Binding-site contacts:
Ligand atom C2 contacts residue ALA504 of chain 1.E at 4.1 Å (hydrophobic).
Ligand atom C3 contacts residue TYR156 of chain 1.E at 3.5 Å (hydrophobic).
Ligand atom C3 contacts residue LEU501 of chain 1.E at 4.2 Å (hydrophobic).
Ligand atom C19 contacts residue THR160 of chain 1.E at 4.2 Å.
Ligand atom C1 contacts residue ILE505 of chain 1.E at 4.0 Å (hydrophobic).
Ligand atom C18 contacts residue TRP508 of chain 1.E at 3.7 Å (hydrophobic).
Ligand atom C4 contacts residue GLN218 of chain 1.E at 3.9 Å.
Ligand atom C15 contacts residue CLR1 of chain 1.J at 4.0 Å.
Ligand atom C19 contacts residue TRP508 of chain 1.E at 3.9 Å (hydrophobic).
Ligand atom C21 contacts residue SER512 of chain 1.E at 3.5 Å.
Ligand atom C21 contacts residue TRP508 of chain 1.E at 3.9 Å (hydrophobic).
Ligand atom C2 contacts residue GLN218 of chain 1.E at 3.4 Å.
Ligand atom C2 contacts residue LEU501 of chain 1.E at 3.7 Å (hydrophobic).
Ligand atom C4 contacts residue THR160 of chain 1.E at 3.4 Å.
Ligand atom C5 contacts residue THR160 of chain 1.E at 3.7 Å.
Ligand atom O1 contacts residue TYR156 of chain 1.E at 2.3 Å (h-bond).
Ligand atom C6 contacts residue LEU163 of chain 1.E at 4.0 Å (hydrophobic).
Ligand atom C20 contacts residue SER512 of chain 1.E at 4.1 Å.
Ligand atom O1 contacts residue GLN218 of chain 1.E at 4.1 Å.
Ligand atom C25 contacts residue CLR1 of chain 1.J at 3.7 Å.
Ligand atom C22 contacts residue CLR1 of chain 1.J at 4.2 Å.
Ligand atom C26 contacts residue CLR1 of chain 1.J at 3.7 Å.
Ligand atom C3 contacts residue GLN218 of chain 1.E at 4.0 Å.
Ligand atom C4 contacts residue TYR156 of chain 1.E at 3.7 Å (hydrophobic).
Ligand atom C24 contacts residue SER512 of chain 1.E at 3.6 Å.
Ligand atom C1 contacts residue GLN218 of chain 1.E at 4.0 Å.
Ligand atom C15 contacts residue LEU163 of chain 1.E at 4.1 Å (hydrophobic).
Ligand atom C16 contacts residue CLR1 of chain 1.J at 3.8 Å.
Ligand atom C19 contacts residue GLN218 of chain 1.E at 3.0 Å.
Ligand atom C10 contacts residue GLN218 of chain 1.E at 4.0 Å.
Ligand atom C12 contacts residue TRP508 of chain 1.E at 3.8 Å (hydrophobic).
Ligand atom C11 contacts residue ILE505 of chain 1.E at 4.1 Å (hydrophobic).
Ligand atom C11 contacts residue TRP508 of chain 1.E at 3.8 Å (hydrophobic).
Ligand atom C26 contacts residue LEU515 of chain 1.E at 4.0 Å (hydrophobic).
Ligand atom C18 contacts residue LEU167 of chain 1.E at 3.6 Å (hydrophobic).
Ligand atom C6 contacts residue THR160 of chain 1.E at 3.7 Å.
Ligand atom C7 contacts residue LEU163 of chain 1.E at 3.5 Å (hydrophobic).
Ligand atom C1 contacts residue LEU501 of chain 1.E at 4.2 Å (hydrophobic).
Ligand atom C26 contacts residue SER512 of chain 1.E at 4.0 Å.
Ligand atom C27 contacts residue CLR1 of chain 1.J at 4.0 Å.

A small-molecule ligand and the protein it binds are described below.
Small molecule (SMILES): CC(C)CCC[C@@H](C)[C@H]1CC[C@H]2[C@@H]3CC=C4C[C@@H](O)CC[C@]4(C)[C@H]3CC[C@]12C

Sequence of chain 1.E:
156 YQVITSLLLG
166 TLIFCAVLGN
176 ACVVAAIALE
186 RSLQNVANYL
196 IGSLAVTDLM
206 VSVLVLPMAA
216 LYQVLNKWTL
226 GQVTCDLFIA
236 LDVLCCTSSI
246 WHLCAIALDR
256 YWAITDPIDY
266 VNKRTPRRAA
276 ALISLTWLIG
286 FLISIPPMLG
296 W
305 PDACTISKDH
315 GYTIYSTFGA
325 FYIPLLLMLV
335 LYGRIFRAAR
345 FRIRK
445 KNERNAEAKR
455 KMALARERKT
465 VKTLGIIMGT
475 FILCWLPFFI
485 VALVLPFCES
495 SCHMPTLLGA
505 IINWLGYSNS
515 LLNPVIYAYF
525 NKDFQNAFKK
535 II